Binding-site contacts:
Ligand atom N3 contacts residue ARG125 of chain 4.F at 3.6 Å.
Ligand atom C1' contacts residue ARG125 of chain 4.F at 4.2 Å.
Ligand atom P contacts residue ILE23 of chain 4.E at 4.2 Å.
Ligand atom OP2 contacts residue MET76 of chain 4.F at 4.4 Å.
Ligand atom N3 contacts residue ASN16 of chain 4.E at 2.9 Å (h-bond).
Ligand atom P contacts residue ARG131 of chain 4.F at 3.5 Å.
Ligand atom OP1 contacts residue ARG131 of chain 4.F at 3.3 Å (salt-bridge).
Ligand atom C4 contacts residue SER17 of chain 4.E at 4.1 Å.
Ligand atom C6 contacts residue ARG125 of chain 4.F at 3.5 Å.
Ligand atom O4 contacts residue SER17 of chain 4.E at 3.2 Å.
Ligand atom N1 contacts residue ARG125 of chain 4.F at 3.7 Å.
Ligand atom OP2 contacts residue SER77 of chain 4.F at 3.8 Å.
Ligand atom OP3 contacts residue ILE23 of chain 4.E at 4.3 Å.
Ligand atom OP2 contacts residue ILE23 of chain 4.E at 4.2 Å.
Ligand atom O2 contacts residue ASN16 of chain 4.E at 2.6 Å (h-bond).
Ligand atom C3' contacts residue ARG125 of chain 4.F at 3.3 Å.
Ligand atom OP1 contacts residue ARG125 of chain 4.F at 2.9 Å (salt-bridge).
Ligand atom C5 contacts residue ARG125 of chain 4.F at 3.5 Å.
Ligand atom P contacts residue ARG125 of chain 4.F at 3.9 Å.
Ligand atom C4' contacts residue ARG125 of chain 4.F at 4.3 Å.
Ligand atom O5' contacts residue ARG125 of chain 4.F at 3.2 Å (salt-bridge).
Ligand atom C2 contacts residue ASN16 of chain 4.E at 3.1 Å.
Ligand atom O4 contacts residue THR21 of chain 4.E at 4.1 Å.
Ligand atom O5' contacts residue ARG131 of chain 4.F at 2.8 Å (salt-bridge).
Ligand atom C5' contacts residue ARG125 of chain 4.F at 4.2 Å.
Ligand atom N3 contacts residue SER17 of chain 4.E at 4.3 Å.
Ligand atom O3' contacts residue ARG125 of chain 4.F at 4.1 Å.
Ligand atom OP3 contacts residue SER77 of chain 4.F at 4.2 Å.
Ligand atom OP2 contacts residue ARG131 of chain 4.F at 3.7 Å.
Ligand atom C4 contacts residue ARG125 of chain 4.F at 3.6 Å.
Ligand atom C2' contacts residue ARG125 of chain 4.F at 3.6 Å.
Ligand atom C4 contacts residue ASN16 of chain 4.E at 4.1 Å.
Ligand atom N1 contacts residue ASN16 of chain 4.E at 4.4 Å.
Ligand atom OP1 contacts residue ILE23 of chain 4.E at 3.7 Å.
Ligand atom O4 contacts residue ASN16 of chain 4.E at 4.4 Å.
Ligand atom C2 contacts residue ARG125 of chain 4.F at 3.7 Å.
Ligand atom O2 contacts residue ARG125 of chain 4.F at 3.9 Å.
Ligand atom C5' contacts residue ARG131 of chain 4.F at 3.6 Å.
Ligand atom O4 contacts residue ARG125 of chain 4.F at 3.9 Å.
Ligand atom OP3 contacts residue ARG125 of chain 4.F at 2.7 Å.

Sequence of chain 4.F:
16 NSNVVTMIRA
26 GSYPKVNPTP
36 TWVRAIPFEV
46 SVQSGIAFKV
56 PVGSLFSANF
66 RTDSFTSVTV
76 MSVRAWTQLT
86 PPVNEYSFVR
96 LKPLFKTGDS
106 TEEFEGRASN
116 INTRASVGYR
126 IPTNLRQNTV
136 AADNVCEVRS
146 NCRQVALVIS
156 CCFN

Sequence of chain 4.E:
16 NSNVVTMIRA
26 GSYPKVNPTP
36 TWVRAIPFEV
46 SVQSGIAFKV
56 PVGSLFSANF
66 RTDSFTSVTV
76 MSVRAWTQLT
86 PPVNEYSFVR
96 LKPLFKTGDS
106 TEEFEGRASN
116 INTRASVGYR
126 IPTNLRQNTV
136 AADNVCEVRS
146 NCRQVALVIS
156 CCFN

A small-molecule ligand and the protein it binds are described below.
Small molecule (SMILES): CO[P](=O)(O)O[C@H]1[C@@H](O)[C@H](n2ccc(=O)[nH]c2=O)O[C@@H]1COP(=O)(O)O